Binding-site contacts:
Ligand atom C53 contacts residue ASN22 of chain 1.A at 3.2 Å.
Ligand atom C07 contacts residue VAL162 of chain 1.A at 3.6 Å (hydrophobic).
Ligand atom C07 contacts residue HIS40 of chain 1.A at 3.1 Å.
Ligand atom O18 contacts residue GLY164 of chain 1.A at 3.5 Å (h-bond).
Ligand atom O60 contacts residue LEU127 of chain 1.A at 3.4 Å.
Ligand atom N12 contacts residue VAL162 of chain 1.A at 3.0 Å (h-bond).
Ligand atom O4 contacts residue PHE170 of chain 1.A at 3.4 Å.
Ligand atom N5 contacts residue GLY164 of chain 1.A at 3.1 Å (h-bond).
Ligand atom O4 contacts residue ASN165 of chain 1.A at 3.2 Å (h-bond).
Ligand atom N12 contacts residue CYS147 of chain 1.A at 3.1 Å (h-bond).
Ligand atom N17 contacts residue THR142 of chain 1.A at 3.2 Å (h-bond).
Ligand atom C16 contacts residue THR142 of chain 1.A at 3.6 Å.
Ligand atom C04 contacts residue VAL162 of chain 1.A at 3.5 Å (hydrophobic).
Ligand atom C20 contacts residue HIS40 of chain 1.A at 3.3 Å.
Ligand atom C08 contacts residue GLU71 of chain 1.A at 3.4 Å.
Ligand atom C78 contacts residue GLY164 of chain 1.A at 3.6 Å.
Ligand atom O03 contacts residue GLY164 of chain 1.A at 3.0 Å (h-bond).
Ligand atom C21 contacts residue CYS147 of chain 1.A at 3.3 Å (hydrophobic).
Ligand atom O23 contacts residue GLY145 of chain 1.A at 2.8 Å (h-bond).
Ligand atom C08 contacts residue LEU127 of chain 1.A at 3.5 Å (hydrophobic).
Ligand atom O60 contacts residue LEU126 of chain 1.A at 3.5 Å (h-bond).
Ligand atom C14 contacts residue CYS147 of chain 1.A at 3.4 Å (hydrophobic).
Ligand atom C02 contacts residue SER128 of chain 1.A at 3.4 Å.
Ligand atom O18 contacts residue HIS161 of chain 1.A at 3.1 Å (h-bond).
Ligand atom O18 contacts residue THR142 of chain 1.A at 2.8 Å (h-bond).
Ligand atom C13 contacts residue CYS147 of chain 1.A at 2.8 Å (hydrophobic).
Ligand atom O23 contacts residue CYS147 of chain 1.A at 3.2 Å (h-bond).
Ligand atom C16 contacts residue GLY164 of chain 1.A at 3.4 Å.
Ligand atom O03 contacts residue GLY163 of chain 1.A at 3.0 Å.
Ligand atom C20 contacts residue CYS147 of chain 1.A at 2.7 Å (hydrophobic).
Ligand atom O60 contacts residue SER128 of chain 1.A at 2.8 Å (h-bond).
Ligand atom O22 contacts residue PHE25 of chain 1.A at 3.3 Å.
Ligand atom N5 contacts residue ASN165 of chain 1.A at 3.4 Å.
Ligand atom F1 contacts residue GLU71 of chain 1.A at 3.5 Å.
Ligand atom C50 contacts residue LYS24 of chain 1.A at 3.5 Å.
Ligand atom C2 contacts residue LEU126 of chain 1.A at 3.3 Å (hydrophobic).
Ligand atom N17 contacts residue GLY164 of chain 1.A at 3.6 Å (h-bond).
Ligand atom C19 contacts residue CYS147 of chain 1.A at 1.8 Å (hydrophobic).
Ligand atom N58 contacts residue GLY164 of chain 1.A at 2.9 Å (h-bond).
Ligand atom O23 contacts residue TYR146 of chain 1.A at 3.5 Å (h-bond).

This small molecule binds to this protein.
Small molecule (SMILES): CCOC(=O)CC[C@H](C[C@@H]1CCNC1=O)NC(=O)[C@@H](CC(=O)[C@@H](NC(=O)c1cc(C)on1)C(C)C)Cc1ccc(F)cc1

Sequence of chain 1.A:
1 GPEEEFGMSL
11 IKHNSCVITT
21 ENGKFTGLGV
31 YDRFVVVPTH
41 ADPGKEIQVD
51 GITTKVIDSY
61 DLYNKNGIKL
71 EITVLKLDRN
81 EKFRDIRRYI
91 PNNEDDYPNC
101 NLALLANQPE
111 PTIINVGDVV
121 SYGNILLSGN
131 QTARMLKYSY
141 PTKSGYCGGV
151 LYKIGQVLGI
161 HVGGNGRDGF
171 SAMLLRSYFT